A small-molecule ligand and the protein it binds are described below.
Small molecule (SMILES): O=C(O)Cc1cc(O)ccc1Nc1c(Cl)cccc1Cl

Binding-site contacts:
Ligand atom O1 contacts residue ARG129 of chain 2.E at 2.8 Å (salt-bridge).
Ligand atom C4 contacts residue SER134 of chain 2.E at 3.8 Å.
Ligand atom C contacts residue ILE21 of chain 2.E at 3.4 Å (hydrophobic).
Ligand atom O2 contacts residue TYR58 of chain 2.E at 3.4 Å.
Ligand atom C11 contacts residue ARG129 of chain 2.E at 3.6 Å.
Ligand atom C11 contacts residue TYR58 of chain 2.E at 3.4 Å (hydrophobic).
Ligand atom C13 contacts residue HIS55 of chain 2.E at 3.1 Å.
Ligand atom O contacts residue ILE21 of chain 2.E at 3.7 Å.
Ligand atom C12 contacts residue TYR58 of chain 2.E at 3.7 Å (hydrophobic).
Ligand atom C contacts residue ARG129 of chain 2.E at 3.9 Å.
Ligand atom O2 contacts residue HIS55 of chain 2.E at 2.6 Å (h-bond).
Ligand atom O contacts residue MET127 of chain 2.E at 3.3 Å (h-bond).
Ligand atom C6 contacts residue SER134 of chain 2.E at 3.4 Å.
Ligand atom C13 contacts residue GLU41 of chain 2.E at 3.8 Å.
Ligand atom CL contacts residue SER134 of chain 2.E at 3.5 Å.
Ligand atom C7 contacts residue SER134 of chain 2.E at 3.7 Å.
Ligand atom C12 contacts residue HIS55 of chain 2.E at 3.3 Å.
Ligand atom C10 contacts residue SER134 of chain 2.E at 3.8 Å.
Ligand atom C12 contacts residue GLU41 of chain 2.E at 3.5 Å.
Ligand atom C1 contacts residue ILE21 of chain 2.E at 3.7 Å (hydrophobic).
Ligand atom C4 contacts residue ILE21 of chain 2.E at 3.3 Å (hydrophobic).
Ligand atom C9 contacts residue ILE21 of chain 2.E at 3.8 Å (hydrophobic).
Ligand atom C contacts residue TYR29 of chain 2.E at 3.4 Å (hydrophobic).
Ligand atom O1 contacts residue MET127 of chain 2.E at 3.9 Å.
Ligand atom N contacts residue ILE21 of chain 2.E at 3.4 Å.
Ligand atom O1 contacts residue ILE21 of chain 2.E at 3.7 Å.
Ligand atom C10 contacts residue ARG129 of chain 2.E at 3.6 Å.
Ligand atom C11 contacts residue GLU41 of chain 2.E at 3.9 Å.
Ligand atom C contacts residue ARG113 of chain 2.E at 3.2 Å.
Ligand atom O1 contacts residue ARG113 of chain 2.E at 2.8 Å (salt-bridge).
Ligand atom C5 contacts residue SER134 of chain 2.E at 3.2 Å.
Ligand atom O2 contacts residue GLU41 of chain 2.E at 2.6 Å (salt-bridge).
Ligand atom O contacts residue ARG113 of chain 2.E at 2.9 Å (salt-bridge).
Ligand atom O contacts residue TYR29 of chain 2.E at 2.8 Å (h-bond).
Ligand atom CL contacts residue ARG93 of chain 2.E at 2.8 Å.
Ligand atom CL1 contacts residue TYR58 of chain 2.E at 3.8 Å.
Ligand atom C contacts residue MET127 of chain 2.E at 4.0 Å (hydrophobic).
Ligand atom C1 contacts residue TYR29 of chain 2.E at 3.3 Å (hydrophobic).
Ligand atom C5 contacts residue ILE21 of chain 2.E at 3.7 Å (hydrophobic).
Ligand atom C8 contacts residue LEU62 of chain 2.E at 3.6 Å (hydrophobic).

Sequence of chain 2.E:
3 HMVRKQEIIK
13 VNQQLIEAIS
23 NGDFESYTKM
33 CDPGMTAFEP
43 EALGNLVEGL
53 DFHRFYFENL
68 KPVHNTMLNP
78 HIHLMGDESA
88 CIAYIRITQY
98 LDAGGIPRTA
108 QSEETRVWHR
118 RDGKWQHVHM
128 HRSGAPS